Sequence of chain 1.A:
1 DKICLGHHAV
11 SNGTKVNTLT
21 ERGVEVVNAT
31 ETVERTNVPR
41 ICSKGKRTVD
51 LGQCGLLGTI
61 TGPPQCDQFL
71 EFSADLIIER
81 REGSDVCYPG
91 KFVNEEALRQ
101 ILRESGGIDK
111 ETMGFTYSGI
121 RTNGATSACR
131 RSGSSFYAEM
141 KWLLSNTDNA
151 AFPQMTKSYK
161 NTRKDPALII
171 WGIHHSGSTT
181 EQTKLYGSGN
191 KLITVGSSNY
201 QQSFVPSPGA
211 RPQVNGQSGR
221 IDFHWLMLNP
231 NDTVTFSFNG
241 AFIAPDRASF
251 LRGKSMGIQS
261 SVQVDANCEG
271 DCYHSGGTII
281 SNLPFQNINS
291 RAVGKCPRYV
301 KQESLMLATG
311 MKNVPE

Binding-site contacts:
Ligand atom C7 contacts residue ASN231 of chain 1.A at 3.4 Å.
Ligand atom C1 contacts residue ASN231 of chain 1.A at 1.4 Å.
Ligand atom O7 contacts residue ASN231 of chain 1.A at 3.5 Å (h-bond).
Ligand atom C4 contacts residue ASN231 of chain 1.A at 4.3 Å.
Ligand atom C3 contacts residue ASN231 of chain 1.A at 3.8 Å.
Ligand atom C2 contacts residue ASN231 of chain 1.A at 2.5 Å.
Ligand atom C5 contacts residue ASN231 of chain 1.A at 3.6 Å.
Ligand atom N2 contacts residue ASN231 of chain 1.A at 2.9 Å (h-bond).
Ligand atom O5 contacts residue ASN231 of chain 1.A at 2.4 Å (h-bond).

This protein binds this small molecule.
Small molecule (SMILES): CC(=O)N[C@@H]1[C@@H](O)[C@H](O)[C@@H](CO)O[C@H]1O